Sequence of chain 5.A:
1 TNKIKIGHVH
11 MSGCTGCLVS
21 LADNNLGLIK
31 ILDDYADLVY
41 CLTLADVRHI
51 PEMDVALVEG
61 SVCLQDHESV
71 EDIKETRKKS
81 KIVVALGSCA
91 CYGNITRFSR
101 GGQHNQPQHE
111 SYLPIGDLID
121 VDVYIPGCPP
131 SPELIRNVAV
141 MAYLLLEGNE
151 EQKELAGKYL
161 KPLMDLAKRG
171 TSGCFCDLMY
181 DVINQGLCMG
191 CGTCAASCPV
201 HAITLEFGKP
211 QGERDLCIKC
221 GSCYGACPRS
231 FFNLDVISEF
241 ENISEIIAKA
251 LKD

The small molecule below binds the protein below.
Small molecule (SMILES): C[C@@H](O)[C@@H](C)O

Binding-site contacts:
Ligand atom C4 contacts residue ARG124 of chain 5.C at 4.2 Å.
Ligand atom O6 contacts residue ASP125 of chain 5.C at 2.9 Å (salt-bridge).
Ligand atom C1 contacts residue ASP125 of chain 5.C at 4.5 Å.
Ligand atom C4 contacts residue PRO132 of chain 5.A at 4.0 Å (hydrophobic).
Ligand atom C4 contacts residue ASP23 of chain 5.A at 4.1 Å.
Ligand atom C2 contacts residue ASN25 of chain 5.A at 4.4 Å.
Ligand atom C3 contacts residue ASP23 of chain 5.A at 4.1 Å.
Ligand atom O6 contacts residue GLU133 of chain 5.A at 4.2 Å.
Ligand atom C3 contacts residue ASP125 of chain 5.C at 4.2 Å.
Ligand atom C1 contacts residue GLU133 of chain 5.A at 4.5 Å.
Ligand atom C3 contacts residue GLU133 of chain 5.A at 4.3 Å.
Ligand atom C2 contacts residue ASP23 of chain 5.A at 4.2 Å.
Ligand atom C4 contacts residue GLU133 of chain 5.A at 3.4 Å.
Ligand atom O5 contacts residue ASP23 of chain 5.A at 3.9 Å.
Ligand atom O5 contacts residue ASN24 of chain 5.A at 4.2 Å.

Sequence of chain 5.C:
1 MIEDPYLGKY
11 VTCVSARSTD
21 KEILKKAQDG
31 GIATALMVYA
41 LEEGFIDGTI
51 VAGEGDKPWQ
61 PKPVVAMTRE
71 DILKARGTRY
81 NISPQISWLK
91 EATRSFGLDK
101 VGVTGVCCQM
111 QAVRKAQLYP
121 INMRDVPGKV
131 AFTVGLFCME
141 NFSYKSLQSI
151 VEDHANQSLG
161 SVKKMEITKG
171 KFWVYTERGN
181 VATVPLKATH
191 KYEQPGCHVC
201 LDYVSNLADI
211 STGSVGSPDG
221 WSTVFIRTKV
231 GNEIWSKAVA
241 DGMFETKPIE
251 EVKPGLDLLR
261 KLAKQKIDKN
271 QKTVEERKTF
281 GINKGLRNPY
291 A